Sequence of chain 1.B:
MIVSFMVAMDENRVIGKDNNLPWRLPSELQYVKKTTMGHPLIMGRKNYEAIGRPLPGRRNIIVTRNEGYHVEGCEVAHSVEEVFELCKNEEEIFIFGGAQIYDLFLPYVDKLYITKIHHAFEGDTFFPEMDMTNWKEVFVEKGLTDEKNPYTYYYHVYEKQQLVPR

Binding-site contacts:
Ligand atom C19 contacts residue 52I1 of chain 1.O at 2.0 Å.
Ligand atom C15 contacts residue 52I1 of chain 1.O at 1.5 Å.
Ligand atom C12 contacts residue 52I1 of chain 1.O at 1.6 Å.
Ligand atom N18 contacts residue 52I1 of chain 1.O at 1.2 Å.
Ligand atom N01 contacts residue MET6 of chain 1.B at 2.7 Å (h-bond).
Ligand atom O08 contacts residue 52I1 of chain 1.O at 0.9 Å.
Ligand atom C14 contacts residue 52I1 of chain 1.O at 0.4 Å.
Ligand atom C10 contacts residue 52I1 of chain 1.O at 0.6 Å.
Ligand atom C32 contacts residue 52I1 of chain 1.O at 0.3 Å.
Ligand atom C16 contacts residue 52I1 of chain 1.O at 0.7 Å.
Ligand atom C02 contacts residue 52I1 of chain 1.O at 0.1 Å.
Ligand atom N33 contacts residue GLU28 of chain 1.B at 3.0 Å (salt-bridge).
Ligand atom C29 contacts residue 52I1 of chain 1.O at 3.0 Å.
Ligand atom N35 contacts residue 52I1 of chain 1.O at 0.2 Å (h-bond).
Ligand atom C03 contacts residue 52I1 of chain 1.O at 0.2 Å.
Ligand atom C22 contacts residue 52I1 of chain 1.O at 0.8 Å.
Ligand atom C37 contacts residue 52I1 of chain 1.O at 1.1 Å.
Ligand atom N36 contacts residue 52I1 of chain 1.O at 0.1 Å (h-bond).
Ligand atom C09 contacts residue 52I1 of chain 1.O at 0.3 Å.
Ligand atom C04 contacts residue 52I1 of chain 1.O at 0.3 Å.
Ligand atom C21 contacts residue 52I1 of chain 1.O at 0.8 Å.
Ligand atom C37 contacts residue GLN30 of chain 1.B at 3.0 Å.
Ligand atom C13 contacts residue 52I1 of chain 1.O at 1.3 Å.
Ligand atom N17 contacts residue 52I1 of chain 1.O at 0.4 Å.
Ligand atom C31 contacts residue 52I1 of chain 1.O at 1.0 Å.
Ligand atom N01 contacts residue 52I1 of chain 1.O at 0.1 Å (h-bond).
Ligand atom N35 contacts residue GLU28 of chain 1.B at 2.7 Å (salt-bridge).
Ligand atom C25 contacts residue 52I1 of chain 1.O at 2.4 Å.
Ligand atom C34 contacts residue 52I1 of chain 1.O at 0.2 Å.
Ligand atom C07 contacts residue 52I1 of chain 1.O at 0.5 Å.
Ligand atom C05 contacts residue 52I1 of chain 1.O at 0.7 Å.
Ligand atom C20 contacts residue 52I1 of chain 1.O at 0.9 Å.
Ligand atom C23 contacts residue 52I1 of chain 1.O at 0.7 Å.
Ligand atom C24 contacts residue 52I1 of chain 1.O at 2.1 Å.
Ligand atom C19 contacts residue LEU55 of chain 1.B at 2.8 Å (hydrophobic).
Ligand atom C06 contacts residue 52I1 of chain 1.O at 1.0 Å.
Ligand atom N01 contacts residue PHE96 of chain 1.B at 2.8 Å (h-bond).
Ligand atom O30 contacts residue 52I1 of chain 1.O at 0.6 Å (h-bond).
Ligand atom N33 contacts residue 52I1 of chain 1.O at 0.3 Å (h-bond).
Ligand atom O11 contacts residue 52I1 of chain 1.O at 1.3 Å.

This protein binds this small molecule.
Small molecule (SMILES): COc1cc(Cc2cnc(N)nc2N)cc(/C=C/C(=O)N2N=Cc3ccccc3[C@@H]2CC(C)C)c1OC